Sequence of chain 2.A:
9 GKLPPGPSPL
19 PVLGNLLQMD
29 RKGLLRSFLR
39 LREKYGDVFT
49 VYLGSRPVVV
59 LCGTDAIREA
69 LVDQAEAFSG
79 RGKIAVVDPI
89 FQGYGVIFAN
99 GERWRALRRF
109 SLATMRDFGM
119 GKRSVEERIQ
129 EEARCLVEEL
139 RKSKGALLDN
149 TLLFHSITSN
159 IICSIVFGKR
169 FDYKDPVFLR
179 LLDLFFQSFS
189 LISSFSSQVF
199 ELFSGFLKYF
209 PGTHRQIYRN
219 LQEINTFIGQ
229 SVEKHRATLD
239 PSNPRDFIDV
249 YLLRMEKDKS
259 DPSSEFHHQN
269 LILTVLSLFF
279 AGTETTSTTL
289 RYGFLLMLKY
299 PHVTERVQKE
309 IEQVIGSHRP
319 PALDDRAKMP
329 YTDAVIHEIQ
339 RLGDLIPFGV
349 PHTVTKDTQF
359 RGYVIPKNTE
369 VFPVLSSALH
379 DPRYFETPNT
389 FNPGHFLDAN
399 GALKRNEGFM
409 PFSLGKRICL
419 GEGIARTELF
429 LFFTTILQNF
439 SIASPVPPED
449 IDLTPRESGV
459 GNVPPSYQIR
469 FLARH

The protein below binds the small molecule below.
Small molecule (SMILES): c1ccc(-c2ccc([C@H](c3ccccc3)n3ccnc3)cc2)cc1

Sequence of chain 1.A:
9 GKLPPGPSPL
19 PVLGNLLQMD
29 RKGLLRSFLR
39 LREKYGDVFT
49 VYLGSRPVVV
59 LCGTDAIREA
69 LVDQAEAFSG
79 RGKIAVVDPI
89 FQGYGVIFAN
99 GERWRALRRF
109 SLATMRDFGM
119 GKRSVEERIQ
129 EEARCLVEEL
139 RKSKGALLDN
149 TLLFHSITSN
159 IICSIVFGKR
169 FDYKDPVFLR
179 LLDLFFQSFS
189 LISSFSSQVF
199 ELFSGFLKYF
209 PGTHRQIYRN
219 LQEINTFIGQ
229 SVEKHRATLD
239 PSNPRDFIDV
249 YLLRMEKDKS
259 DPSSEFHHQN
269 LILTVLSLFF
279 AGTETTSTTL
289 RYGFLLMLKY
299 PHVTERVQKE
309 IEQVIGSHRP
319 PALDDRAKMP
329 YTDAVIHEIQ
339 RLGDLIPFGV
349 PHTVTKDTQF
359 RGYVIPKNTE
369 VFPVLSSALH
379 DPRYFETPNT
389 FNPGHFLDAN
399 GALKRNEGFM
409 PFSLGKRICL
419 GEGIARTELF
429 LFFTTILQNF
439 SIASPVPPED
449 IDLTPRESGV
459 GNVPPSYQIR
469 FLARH

Binding-site contacts:
Ligand atom CBB contacts residue PHE198 of chain 1.A at 3.8 Å (hydrophobic).
Ligand atom CBD contacts residue SER194 of chain 1.A at 3.7 Å.
Ligand atom CAA contacts residue PHE201 of chain 1.A at 3.6 Å (hydrophobic).
Ligand atom CDC contacts residue SER109 of chain 2.A at 3.4 Å.
Ligand atom CAE contacts residue HEM1 of chain 2.B at 3.1 Å.
Ligand atom CAE contacts residue PHE201 of chain 1.A at 3.8 Å (hydrophobic).
Ligand atom CBE contacts residue THR283 of chain 2.A at 3.7 Å.
Ligand atom CBB contacts residue VAL197 of chain 1.A at 3.7 Å (hydrophobic).
Ligand atom CBE contacts residue GLY280 of chain 2.A at 3.9 Å.
Ligand atom CCF contacts residue GLY280 of chain 2.A at 3.6 Å.
Ligand atom CCC contacts residue HEM1 of chain 2.B at 3.8 Å.
Ligand atom CCB contacts residue PHE201 of chain 1.A at 3.6 Å (hydrophobic).
Ligand atom CDC contacts residue CM51 of chain 2.F at 3.9 Å.
Ligand atom CDA contacts residue LEU276 of chain 2.A at 3.7 Å (hydrophobic).
Ligand atom CBD contacts residue PHE198 of chain 1.A at 4.0 Å (hydrophobic).
Ligand atom CCF contacts residue LEU276 of chain 2.A at 3.9 Å (hydrophobic).
Ligand atom CDB contacts residue CM51 of chain 2.F at 3.5 Å.
Ligand atom CDF contacts residue LEU276 of chain 2.A at 4.0 Å (hydrophobic).
Ligand atom CBE contacts residue ALA279 of chain 2.A at 3.2 Å (hydrophobic).
Ligand atom CAF contacts residue PHE201 of chain 1.A at 3.3 Å (hydrophobic).
Ligand atom CAE contacts residue THR283 of chain 2.A at 4.0 Å.
Ligand atom CDE contacts residue MET113 of chain 2.A at 3.6 Å (hydrophobic).
Ligand atom CDE contacts residue PHE277 of chain 2.A at 3.6 Å (hydrophobic).
Ligand atom NAB contacts residue PHE201 of chain 1.A at 3.4 Å.
Ligand atom CDC contacts residue LEU276 of chain 2.A at 3.8 Å (hydrophobic).
Ligand atom CBC contacts residue SER194 of chain 1.A at 3.4 Å.
Ligand atom CDD contacts residue SER109 of chain 2.A at 3.8 Å.
Ligand atom CAC contacts residue HEM1 of chain 2.B at 3.1 Å.
Ligand atom CDB contacts residue LEU276 of chain 2.A at 3.7 Å (hydrophobic).
Ligand atom CAC contacts residue PHE201 of chain 1.A at 4.0 Å (hydrophobic).
Ligand atom CDD contacts residue MET113 of chain 2.A at 3.8 Å (hydrophobic).
Ligand atom NAD contacts residue HEM1 of chain 2.B at 2.1 Å.
Ligand atom CBD contacts residue ALA279 of chain 2.A at 3.3 Å (hydrophobic).
Ligand atom CCE contacts residue LEU276 of chain 2.A at 3.2 Å (hydrophobic).
Ligand atom CBF contacts residue THR283 of chain 2.A at 3.6 Å.
Ligand atom CAE contacts residue ILE344 of chain 2.A at 3.7 Å (hydrophobic).
Ligand atom CDD contacts residue PHE277 of chain 2.A at 3.9 Å (hydrophobic).
Ligand atom CBC contacts residue VAL197 of chain 1.A at 3.8 Å (hydrophobic).
Ligand atom CBF contacts residue GLY280 of chain 2.A at 3.8 Å.
Ligand atom CBC contacts residue PHE198 of chain 1.A at 3.5 Å (hydrophobic).